This protein binds this small molecule.
Small molecule (SMILES): CC(=O)N[C@@H]1[C@@H](O)[C@H](O)[C@@H](CO)O[C@H]1O

Binding-site contacts:
Ligand atom C6 contacts residue HIS1098 of chain 1.B at 4.1 Å.
Ligand atom C6 contacts residue PHE1100 of chain 1.B at 3.7 Å (hydrophobic).
Ligand atom C5 contacts residue ASN1095 of chain 1.B at 3.7 Å.
Ligand atom C3 contacts residue ASN1095 of chain 1.B at 3.8 Å.
Ligand atom O6 contacts residue HIS1098 of chain 1.B at 4.3 Å.
Ligand atom C7 contacts residue ASN1095 of chain 1.B at 3.0 Å.
Ligand atom C5 contacts residue HIS1098 of chain 1.B at 4.2 Å.
Ligand atom O5 contacts residue HIS1098 of chain 1.B at 4.5 Å.
Ligand atom O5 contacts residue PHE1100 of chain 1.B at 3.8 Å.
Ligand atom C1 contacts residue ASN1095 of chain 1.B at 1.4 Å.
Ligand atom N2 contacts residue ASN1095 of chain 1.B at 2.9 Å (h-bond).
Ligand atom O7 contacts residue ASN1095 of chain 1.B at 2.9 Å (h-bond).
Ligand atom O5 contacts residue ASN1095 of chain 1.B at 2.4 Å (h-bond).
Ligand atom C5 contacts residue PHE1100 of chain 1.B at 4.3 Å (hydrophobic).
Ligand atom C8 contacts residue ASN1095 of chain 1.B at 4.2 Å.
Ligand atom C2 contacts residue ASN1095 of chain 1.B at 2.4 Å.
Ligand atom C4 contacts residue ASN1095 of chain 1.B at 4.2 Å.

Sequence of chain 1.B:
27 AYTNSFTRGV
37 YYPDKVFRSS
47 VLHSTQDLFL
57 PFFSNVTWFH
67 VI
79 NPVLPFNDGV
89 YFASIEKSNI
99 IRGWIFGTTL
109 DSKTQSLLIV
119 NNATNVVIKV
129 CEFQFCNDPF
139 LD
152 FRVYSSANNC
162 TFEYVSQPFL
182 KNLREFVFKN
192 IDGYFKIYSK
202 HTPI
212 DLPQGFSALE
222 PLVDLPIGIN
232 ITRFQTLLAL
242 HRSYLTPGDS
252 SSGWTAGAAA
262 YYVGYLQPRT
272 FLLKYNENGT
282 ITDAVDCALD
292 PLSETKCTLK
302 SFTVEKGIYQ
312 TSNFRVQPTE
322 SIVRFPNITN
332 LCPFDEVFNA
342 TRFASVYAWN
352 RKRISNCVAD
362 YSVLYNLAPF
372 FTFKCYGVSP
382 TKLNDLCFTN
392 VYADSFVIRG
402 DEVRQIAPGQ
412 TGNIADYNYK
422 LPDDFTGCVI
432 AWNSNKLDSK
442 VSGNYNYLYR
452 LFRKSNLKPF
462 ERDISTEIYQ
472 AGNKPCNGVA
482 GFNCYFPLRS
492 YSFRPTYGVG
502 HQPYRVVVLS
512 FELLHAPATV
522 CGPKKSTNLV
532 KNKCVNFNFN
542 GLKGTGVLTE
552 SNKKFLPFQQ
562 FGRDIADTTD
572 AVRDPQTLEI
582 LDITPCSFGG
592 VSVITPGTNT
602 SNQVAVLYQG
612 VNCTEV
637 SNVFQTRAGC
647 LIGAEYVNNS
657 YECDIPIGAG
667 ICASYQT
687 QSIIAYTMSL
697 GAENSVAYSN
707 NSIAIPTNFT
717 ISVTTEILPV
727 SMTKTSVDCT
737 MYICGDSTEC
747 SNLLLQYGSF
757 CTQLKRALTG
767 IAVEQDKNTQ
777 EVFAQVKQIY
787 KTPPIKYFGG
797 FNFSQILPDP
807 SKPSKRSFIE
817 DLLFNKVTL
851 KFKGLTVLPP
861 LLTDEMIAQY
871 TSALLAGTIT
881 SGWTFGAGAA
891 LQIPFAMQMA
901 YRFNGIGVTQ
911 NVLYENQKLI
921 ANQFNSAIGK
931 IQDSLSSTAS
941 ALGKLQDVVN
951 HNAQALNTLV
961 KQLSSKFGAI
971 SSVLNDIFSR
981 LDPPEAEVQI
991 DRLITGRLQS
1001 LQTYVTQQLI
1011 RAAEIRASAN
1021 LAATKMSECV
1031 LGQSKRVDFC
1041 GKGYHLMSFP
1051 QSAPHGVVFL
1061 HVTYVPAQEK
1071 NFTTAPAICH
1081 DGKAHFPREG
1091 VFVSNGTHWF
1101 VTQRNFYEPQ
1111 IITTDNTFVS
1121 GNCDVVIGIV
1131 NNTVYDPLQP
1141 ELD